The small molecule below binds the protein below.
Small molecule (SMILES): CC(=O)N[C@H]1[C@H](O[C@H]2[C@H](O)[C@@H](NC(C)=O)CO[C@@H]2CO)O[C@H](CO)[C@@H](O)[C@@H]1O

Sequence of chain 1.A:
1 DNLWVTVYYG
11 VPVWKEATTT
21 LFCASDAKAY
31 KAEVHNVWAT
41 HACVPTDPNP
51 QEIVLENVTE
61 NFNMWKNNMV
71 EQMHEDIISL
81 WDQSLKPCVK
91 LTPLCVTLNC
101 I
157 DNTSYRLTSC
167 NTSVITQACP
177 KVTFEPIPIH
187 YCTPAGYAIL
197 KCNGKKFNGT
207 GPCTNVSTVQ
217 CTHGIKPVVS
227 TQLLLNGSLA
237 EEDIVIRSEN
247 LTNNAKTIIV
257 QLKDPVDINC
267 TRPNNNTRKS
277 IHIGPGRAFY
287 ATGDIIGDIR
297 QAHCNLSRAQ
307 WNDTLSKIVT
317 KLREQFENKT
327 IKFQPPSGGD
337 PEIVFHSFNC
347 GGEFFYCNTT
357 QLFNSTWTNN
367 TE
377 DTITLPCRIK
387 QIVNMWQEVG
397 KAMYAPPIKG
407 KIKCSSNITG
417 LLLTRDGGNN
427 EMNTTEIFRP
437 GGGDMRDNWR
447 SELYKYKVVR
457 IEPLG

Binding-site contacts:
Ligand atom N2 contacts residue NAG1 of chain 1.S at 3.8 Å.
Ligand atom C3 contacts residue ASN354 of chain 1.A at 4.2 Å.
Ligand atom C5 contacts residue ASN354 of chain 1.A at 3.8 Å.
Ligand atom O5 contacts residue ASN354 of chain 1.A at 2.4 Å (h-bond).
Ligand atom C5 contacts residue THR356 of chain 1.A at 2.8 Å.
Ligand atom O5 contacts residue THR356 of chain 1.A at 2.4 Å (h-bond).
Ligand atom C6 contacts residue THR356 of chain 1.A at 2.9 Å.
Ligand atom C2 contacts residue ASN354 of chain 1.A at 2.9 Å.
Ligand atom O7 contacts residue PHE341 of chain 1.A at 4.5 Å.
Ligand atom C4 contacts residue ASN354 of chain 1.A at 4.4 Å.
Ligand atom C4 contacts residue THR356 of chain 1.A at 4.2 Å.
Ligand atom C8 contacts residue PHE341 of chain 1.A at 3.0 Å (hydrophobic).
Ligand atom C7 contacts residue NAG1 of chain 1.S at 2.6 Å.
Ligand atom C1 contacts residue THR356 of chain 1.A at 3.1 Å.
Ligand atom O6 contacts residue THR356 of chain 1.A at 3.5 Å (h-bond).
Ligand atom C2 contacts residue PHE341 of chain 1.A at 4.2 Å (hydrophobic).
Ligand atom N2 contacts residue PHE341 of chain 1.A at 3.0 Å.
Ligand atom N2 contacts residue ASN354 of chain 1.A at 3.5 Å (h-bond).
Ligand atom C7 contacts residue PHE341 of chain 1.A at 3.4 Å (hydrophobic).
Ligand atom C1 contacts residue ASN354 of chain 1.A at 1.9 Å.
Ligand atom C1 contacts residue PHE341 of chain 1.A at 4.2 Å (hydrophobic).
Ligand atom C8 contacts residue NAG1 of chain 1.S at 1.8 Å.
Ligand atom O7 contacts residue NAG1 of chain 1.S at 2.8 Å.